This protein binds this small molecule.
Small molecule (SMILES): CC(=O)N[C@@H]1[C@@H](O)[C@H](O)[C@@H](CO)O[C@H]1O

Binding-site contacts:
Ligand atom C2 contacts residue ASN279 of chain 1.D at 2.5 Å.
Ligand atom N2 contacts residue GLU278 of chain 1.D at 3.1 Å (salt-bridge).
Ligand atom O5 contacts residue LYS555 of chain 1.G at 4.3 Å.
Ligand atom C7 contacts residue GLU278 of chain 1.D at 3.2 Å.
Ligand atom C2 contacts residue GLU278 of chain 1.D at 4.1 Å.
Ligand atom O5 contacts residue ASN279 of chain 1.D at 2.4 Å (h-bond).
Ligand atom C1 contacts residue ASN279 of chain 1.D at 1.4 Å.
Ligand atom C5 contacts residue ASN279 of chain 1.D at 3.6 Å.
Ligand atom C3 contacts residue ASN279 of chain 1.D at 3.8 Å.
Ligand atom C7 contacts residue ASN277 of chain 1.D at 4.0 Å.
Ligand atom O7 contacts residue ASN277 of chain 1.D at 3.8 Å.
Ligand atom C8 contacts residue GLU278 of chain 1.D at 3.9 Å.
Ligand atom N2 contacts residue ASN279 of chain 1.D at 2.9 Å (h-bond).
Ligand atom O7 contacts residue GLU278 of chain 1.D at 3.3 Å (salt-bridge).
Ligand atom O7 contacts residue ASN279 of chain 1.D at 2.9 Å (h-bond).
Ligand atom C4 contacts residue ASN279 of chain 1.D at 4.2 Å.
Ligand atom C1 contacts residue GLU278 of chain 1.D at 3.5 Å.
Ligand atom C7 contacts residue ASN279 of chain 1.D at 3.3 Å.
Ligand atom C8 contacts residue ASN277 of chain 1.D at 4.2 Å.

Sequence of chain 1.G:
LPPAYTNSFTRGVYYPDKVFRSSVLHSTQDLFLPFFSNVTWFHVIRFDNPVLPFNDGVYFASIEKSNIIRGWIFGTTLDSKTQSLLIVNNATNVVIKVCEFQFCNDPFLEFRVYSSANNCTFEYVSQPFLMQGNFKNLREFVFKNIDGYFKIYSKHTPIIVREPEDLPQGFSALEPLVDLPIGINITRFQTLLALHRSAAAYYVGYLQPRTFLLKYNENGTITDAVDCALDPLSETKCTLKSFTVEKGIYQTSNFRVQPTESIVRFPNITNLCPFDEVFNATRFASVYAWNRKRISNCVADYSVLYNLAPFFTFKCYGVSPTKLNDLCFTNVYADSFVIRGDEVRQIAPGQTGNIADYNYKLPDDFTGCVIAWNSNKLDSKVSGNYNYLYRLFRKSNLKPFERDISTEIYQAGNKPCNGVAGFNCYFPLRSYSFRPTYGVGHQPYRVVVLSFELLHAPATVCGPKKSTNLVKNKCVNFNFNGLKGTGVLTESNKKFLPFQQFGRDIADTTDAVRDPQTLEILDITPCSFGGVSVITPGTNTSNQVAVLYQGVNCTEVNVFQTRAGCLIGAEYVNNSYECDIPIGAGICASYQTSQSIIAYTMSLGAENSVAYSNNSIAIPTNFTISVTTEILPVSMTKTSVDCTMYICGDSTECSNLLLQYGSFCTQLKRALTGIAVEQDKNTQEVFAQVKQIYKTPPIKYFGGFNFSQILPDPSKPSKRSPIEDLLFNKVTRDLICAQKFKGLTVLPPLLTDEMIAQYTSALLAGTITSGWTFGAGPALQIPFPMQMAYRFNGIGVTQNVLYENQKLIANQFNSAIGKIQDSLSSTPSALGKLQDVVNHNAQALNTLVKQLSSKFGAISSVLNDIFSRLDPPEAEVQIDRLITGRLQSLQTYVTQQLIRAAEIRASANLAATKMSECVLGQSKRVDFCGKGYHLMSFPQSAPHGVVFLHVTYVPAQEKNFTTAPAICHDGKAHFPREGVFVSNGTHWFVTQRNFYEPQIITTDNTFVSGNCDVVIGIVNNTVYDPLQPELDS

Sequence of chain 1.D:
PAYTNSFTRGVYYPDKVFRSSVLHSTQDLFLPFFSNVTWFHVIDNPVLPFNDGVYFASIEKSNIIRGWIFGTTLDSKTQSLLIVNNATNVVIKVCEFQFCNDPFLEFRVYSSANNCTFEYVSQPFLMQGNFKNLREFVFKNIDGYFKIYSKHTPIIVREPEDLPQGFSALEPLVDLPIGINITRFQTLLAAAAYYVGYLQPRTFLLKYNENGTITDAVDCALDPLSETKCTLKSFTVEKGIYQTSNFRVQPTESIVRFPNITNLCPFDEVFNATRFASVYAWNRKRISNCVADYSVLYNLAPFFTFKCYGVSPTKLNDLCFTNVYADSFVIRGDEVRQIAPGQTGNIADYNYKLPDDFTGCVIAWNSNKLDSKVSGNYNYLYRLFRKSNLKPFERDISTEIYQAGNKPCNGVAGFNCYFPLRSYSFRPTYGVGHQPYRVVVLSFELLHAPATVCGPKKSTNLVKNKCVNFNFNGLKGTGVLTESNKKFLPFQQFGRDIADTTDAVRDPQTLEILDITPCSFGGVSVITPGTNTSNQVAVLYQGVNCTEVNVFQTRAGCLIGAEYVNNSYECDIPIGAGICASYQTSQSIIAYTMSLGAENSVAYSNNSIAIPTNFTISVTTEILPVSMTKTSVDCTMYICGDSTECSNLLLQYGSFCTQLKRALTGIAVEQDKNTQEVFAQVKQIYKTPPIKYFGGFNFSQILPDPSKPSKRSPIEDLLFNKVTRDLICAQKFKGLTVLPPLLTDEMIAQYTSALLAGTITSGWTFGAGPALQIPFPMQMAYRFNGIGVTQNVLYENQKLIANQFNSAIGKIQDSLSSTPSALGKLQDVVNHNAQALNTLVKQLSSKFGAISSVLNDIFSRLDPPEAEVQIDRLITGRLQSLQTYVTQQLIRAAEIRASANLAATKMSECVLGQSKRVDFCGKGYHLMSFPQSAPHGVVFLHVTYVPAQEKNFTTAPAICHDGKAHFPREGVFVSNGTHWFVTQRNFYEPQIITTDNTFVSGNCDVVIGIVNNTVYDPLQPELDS